This small molecule binds to this protein.
Small molecule (SMILES): CC(=O)N[C@@H]1[C@@H](O)[C@H](O)[C@@H](CO)O[C@H]1O

Sequence of chain 16.B:
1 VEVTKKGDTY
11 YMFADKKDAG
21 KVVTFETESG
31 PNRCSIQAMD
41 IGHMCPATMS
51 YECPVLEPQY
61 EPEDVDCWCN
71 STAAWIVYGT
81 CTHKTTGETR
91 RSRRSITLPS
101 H

Binding-site contacts:
Ligand atom C7 contacts residue ASN70 of chain 16.B at 3.4 Å.
Ligand atom C2 contacts residue ASN70 of chain 16.B at 2.5 Å.
Ligand atom C4 contacts residue ASN70 of chain 16.B at 4.2 Å.
Ligand atom O6 contacts residue ARG33 of chain 16.B at 3.0 Å (salt-bridge).
Ligand atom O7 contacts residue PRO31 of chain 16.B at 3.0 Å (h-bond).
Ligand atom O5 contacts residue ARG33 of chain 16.B at 4.3 Å.
Ligand atom C5 contacts residue ARG33 of chain 16.B at 3.9 Å.
Ligand atom C3 contacts residue PRO31 of chain 16.B at 4.1 Å (hydrophobic).
Ligand atom O7 contacts residue ASN70 of chain 16.B at 3.5 Å (h-bond).
Ligand atom C3 contacts residue ASN70 of chain 16.B at 3.8 Å.
Ligand atom C7 contacts residue PRO31 of chain 16.B at 3.2 Å (hydrophobic).
Ligand atom N2 contacts residue ASN32 of chain 16.B at 4.2 Å.
Ligand atom O7 contacts residue SER71 of chain 16.B at 4.4 Å.
Ligand atom C1 contacts residue ASN70 of chain 16.B at 1.4 Å.
Ligand atom N2 contacts residue PRO31 of chain 16.B at 2.8 Å (h-bond).
Ligand atom C8 contacts residue ASN70 of chain 16.B at 3.9 Å.
Ligand atom C5 contacts residue ASN70 of chain 16.B at 3.7 Å.
Ligand atom O5 contacts residue ASN70 of chain 16.B at 2.4 Å (h-bond).
Ligand atom O3 contacts residue PRO31 of chain 16.B at 4.2 Å.
Ligand atom C2 contacts residue PRO31 of chain 16.B at 4.0 Å (hydrophobic).
Ligand atom C1 contacts residue ARG33 of chain 16.B at 4.1 Å.
Ligand atom N2 contacts residue ASN70 of chain 16.B at 2.9 Å (h-bond).
Ligand atom C6 contacts residue ARG33 of chain 16.B at 3.7 Å.